The small molecule below binds the protein below.
Small molecule (SMILES): CCCCC[C@@H](O)[C@H](O)C/C=C\CC=CC/C=C\CCCC(=O)O

Binding-site contacts:
Ligand atom C8 contacts residue PHE154 of chain 1.D at 3.8 Å (hydrophobic).
Ligand atom C1 contacts residue PHE179 of chain 1.D at 3.9 Å (hydrophobic).
Ligand atom O4 contacts residue PHE140 of chain 1.D at 3.6 Å.
Ligand atom C2 contacts residue HIS183 of chain 1.D at 3.6 Å.
Ligand atom O2 contacts residue HIS153 of chain 1.D at 2.9 Å (h-bond).
Ligand atom C11 contacts residue HIS273 of chain 1.D at 3.9 Å.
Ligand atom C15 contacts residue MET248 of chain 1.D at 3.4 Å (hydrophobic).
Ligand atom C9 contacts residue HIS273 of chain 1.D at 3.9 Å.
Ligand atom C9 contacts residue ASP105 of chain 1.D at 3.2 Å.
Ligand atom C2 contacts residue PHE179 of chain 1.D at 3.7 Å (hydrophobic).
Ligand atom C16 contacts residue PHE140 of chain 1.D at 3.4 Å (hydrophobic).
Ligand atom C9 contacts residue ALA130 of chain 1.D at 3.7 Å (hydrophobic).
Ligand atom C8 contacts residue ASP105 of chain 1.D at 3.2 Å.
Ligand atom C12 contacts residue GLY246 of chain 1.D at 3.8 Å.
Ligand atom C6 contacts residue ASP105 of chain 1.D at 1.4 Å.
Ligand atom C1 contacts residue HIS153 of chain 1.D at 3.7 Å.
Ligand atom C4 contacts residue ASP105 of chain 1.D at 3.3 Å.
Ligand atom C6 contacts residue TYR215 of chain 1.D at 3.6 Å (hydrophobic).
Ligand atom O3 contacts residue LEU150 of chain 1.D at 4.0 Å.
Ligand atom C17 contacts residue PHE140 of chain 1.D at 3.5 Å (hydrophobic).
Ligand atom C10 contacts residue MET248 of chain 1.D at 3.9 Å (hydrophobic).
Ligand atom C13 contacts residue MET248 of chain 1.D at 3.6 Å (hydrophobic).
Ligand atom C7 contacts residue ASP105 of chain 1.D at 2.4 Å.
Ligand atom C3 contacts residue HIS183 of chain 1.D at 3.9 Å.
Ligand atom O2 contacts residue PHE154 of chain 1.D at 3.4 Å.
Ligand atom C5 contacts residue HIS153 of chain 1.D at 3.7 Å.
Ligand atom C8 contacts residue HIS153 of chain 1.D at 3.8 Å.
Ligand atom C10 contacts residue GLN129 of chain 1.D at 3.7 Å.
Ligand atom C13 contacts residue LEU150 of chain 1.D at 3.9 Å (hydrophobic).
Ligand atom C7 contacts residue HIS153 of chain 1.D at 3.8 Å.
Ligand atom O4 contacts residue PRO141 of chain 1.D at 3.8 Å.
Ligand atom O2 contacts residue ASP105 of chain 1.D at 3.6 Å (salt-bridge).
Ligand atom C5 contacts residue ASP105 of chain 1.D at 2.4 Å.
Ligand atom C10 contacts residue HIS273 of chain 1.D at 3.6 Å.
Ligand atom O2 contacts residue TYR215 of chain 1.D at 2.6 Å (h-bond).
Ligand atom C12 contacts residue HIS273 of chain 1.D at 3.9 Å.
Ligand atom C9 contacts residue GLN129 of chain 1.D at 3.5 Å.
Ligand atom C14 contacts residue VAL151 of chain 1.D at 3.6 Å (hydrophobic).
Ligand atom C7 contacts residue TYR215 of chain 1.D at 3.6 Å (hydrophobic).
Ligand atom C5 contacts residue HIS273 of chain 1.D at 3.7 Å.

Sequence of chain 1.D:
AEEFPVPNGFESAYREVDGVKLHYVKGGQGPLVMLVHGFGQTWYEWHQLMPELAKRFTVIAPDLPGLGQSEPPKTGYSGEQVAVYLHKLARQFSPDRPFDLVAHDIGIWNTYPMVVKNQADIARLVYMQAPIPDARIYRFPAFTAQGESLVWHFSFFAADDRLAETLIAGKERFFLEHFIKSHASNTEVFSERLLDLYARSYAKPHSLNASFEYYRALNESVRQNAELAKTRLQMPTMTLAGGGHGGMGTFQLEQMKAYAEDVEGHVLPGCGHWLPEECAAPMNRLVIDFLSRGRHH